The small molecule below binds the protein below.
Small molecule (SMILES): N#Cc1cc2c(cc1[N+](=O)[O-])=NC(=O)C(=O)N=2

Sequence of chain 1.A:
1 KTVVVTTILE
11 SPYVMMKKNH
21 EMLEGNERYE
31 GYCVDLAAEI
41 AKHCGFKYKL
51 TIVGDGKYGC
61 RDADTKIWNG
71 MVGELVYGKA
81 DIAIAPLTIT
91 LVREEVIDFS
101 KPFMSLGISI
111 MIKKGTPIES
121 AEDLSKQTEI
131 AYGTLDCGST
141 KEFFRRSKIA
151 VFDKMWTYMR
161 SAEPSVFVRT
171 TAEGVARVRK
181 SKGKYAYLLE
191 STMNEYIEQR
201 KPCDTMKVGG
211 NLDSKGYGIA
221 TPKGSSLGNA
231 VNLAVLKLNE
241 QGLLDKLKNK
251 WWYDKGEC

Binding-site contacts:
Ligand atom C6 contacts residue PRO86 of chain 1.A at 3.3 Å (hydrophobic).
Ligand atom O1 contacts residue TYR58 of chain 1.A at 3.7 Å.
Ligand atom O1 contacts residue GLY138 of chain 1.A at 3.4 Å.
Ligand atom C6 contacts residue TYR217 of chain 1.A at 3.5 Å (hydrophobic).
Ligand atom C1 contacts residue SER139 of chain 1.A at 3.5 Å.
Ligand atom O2 contacts residue ARG93 of chain 1.A at 2.7 Å (salt-bridge).
Ligand atom O1 contacts residue ARG93 of chain 1.A at 2.8 Å (salt-bridge).
Ligand atom C6 contacts residue GLU190 of chain 1.A at 3.1 Å.
Ligand atom C6 contacts residue TYR58 of chain 1.A at 3.3 Å (hydrophobic).
Ligand atom O5 contacts residue LEU189 of chain 1.A at 3.6 Å.
Ligand atom C8 contacts residue TYR217 of chain 1.A at 3.6 Å (hydrophobic).
Ligand atom C4 contacts residue TYR58 of chain 1.A at 3.4 Å (hydrophobic).
Ligand atom C8 contacts residue GLU190 of chain 1.A at 3.3 Å.
Ligand atom O1 contacts residue SER139 of chain 1.A at 3.0 Å (h-bond).
Ligand atom C7 contacts residue GLU190 of chain 1.A at 3.6 Å.
Ligand atom C3 contacts residue TYR58 of chain 1.A at 3.6 Å (hydrophobic).
Ligand atom O2 contacts residue LEU87 of chain 1.A at 3.4 Å.
Ligand atom C8 contacts residue TYR58 of chain 1.A at 3.4 Å (hydrophobic).
Ligand atom O3 contacts residue THR171 of chain 1.A at 2.4 Å (h-bond).
Ligand atom N2 contacts residue PRO86 of chain 1.A at 2.6 Å (h-bond).
Ligand atom C3 contacts residue GLU190 of chain 1.A at 3.4 Å.
Ligand atom C1 contacts residue TYR58 of chain 1.A at 3.6 Å (hydrophobic).
Ligand atom N2 contacts residue THR88 of chain 1.A at 3.4 Å (h-bond).
Ligand atom C contacts residue TYR217 of chain 1.A at 3.3 Å (hydrophobic).
Ligand atom C5 contacts residue GLU190 of chain 1.A at 3.6 Å.
Ligand atom N17 contacts residue TYR217 of chain 1.A at 3.5 Å (h-bond).
Ligand atom O2 contacts residue PRO86 of chain 1.A at 3.7 Å.
Ligand atom O3 contacts residue GLU10 of chain 1.A at 3.7 Å.
Ligand atom N2 contacts residue TYR58 of chain 1.A at 3.2 Å.
Ligand atom N17 contacts residue TYR13 of chain 1.A at 3.5 Å.
Ligand atom O2 contacts residue THR88 of chain 1.A at 2.9 Å (h-bond).
Ligand atom C2 contacts residue PRO86 of chain 1.A at 3.5 Å (hydrophobic).
Ligand atom O2 contacts residue TYR58 of chain 1.A at 3.6 Å.
Ligand atom C2 contacts residue TYR58 of chain 1.A at 3.3 Å (hydrophobic).
Ligand atom C4 contacts residue GLU190 of chain 1.A at 3.1 Å.
Ligand atom O5 contacts residue GLU190 of chain 1.A at 3.1 Å (salt-bridge).
Ligand atom C4 contacts residue PRO86 of chain 1.A at 3.4 Å (hydrophobic).
Ligand atom N3 contacts residue THR171 of chain 1.A at 3.5 Å (h-bond).
Ligand atom C2 contacts residue THR88 of chain 1.A at 3.3 Å.
Ligand atom N17 contacts residue MET193 of chain 1.A at 3.7 Å.